A protein and the small-molecule ligand that binds it are described below.
Small molecule (SMILES): OC[C@H]1O[C@H](O[C@@H]2CO[C@H](CO)[C@@H](O)[C@@H]2O)[C@@H](O)[C@@H](O)[C@@H]1O

Sequence of chain 1.A:
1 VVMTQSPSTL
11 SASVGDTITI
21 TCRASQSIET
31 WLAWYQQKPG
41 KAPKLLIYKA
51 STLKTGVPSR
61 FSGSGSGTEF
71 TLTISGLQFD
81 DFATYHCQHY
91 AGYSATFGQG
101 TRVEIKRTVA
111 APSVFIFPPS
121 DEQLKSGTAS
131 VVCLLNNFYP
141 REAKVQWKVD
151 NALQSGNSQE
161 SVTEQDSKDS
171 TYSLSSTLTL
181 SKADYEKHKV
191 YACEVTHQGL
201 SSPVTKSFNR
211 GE

Sequence of chain 1.B:
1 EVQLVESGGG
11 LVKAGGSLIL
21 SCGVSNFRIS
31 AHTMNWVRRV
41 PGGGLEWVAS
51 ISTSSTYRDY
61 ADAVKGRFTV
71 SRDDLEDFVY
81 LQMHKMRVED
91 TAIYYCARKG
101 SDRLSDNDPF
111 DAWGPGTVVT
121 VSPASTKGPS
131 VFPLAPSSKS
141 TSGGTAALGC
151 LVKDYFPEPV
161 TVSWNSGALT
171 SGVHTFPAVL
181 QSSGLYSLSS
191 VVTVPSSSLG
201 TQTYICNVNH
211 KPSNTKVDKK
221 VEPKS

Binding-site contacts:
Ligand atom C1 contacts residue ALA31 of chain 1.B at 3.1 Å (hydrophobic).
Ligand atom O3 contacts residue HIS32 of chain 1.B at 4.3 Å.
Ligand atom C4 contacts residue ASN107 of chain 1.B at 4.2 Å.
Ligand atom O2 contacts residue LYS99 of chain 1.B at 3.4 Å.
Ligand atom O6 contacts residue GLY92 of chain 1.A at 3.1 Å (h-bond).
Ligand atom C6 contacts residue GLY92 of chain 1.A at 3.9 Å.
Ligand atom O2 contacts residue ALA31 of chain 1.B at 3.6 Å (h-bond).
Ligand atom C1 contacts residue HIS32 of chain 1.B at 4.3 Å.
Ligand atom O3 contacts residue MAN4 of chain 1.IA at 4.2 Å.
Ligand atom O3 contacts residue ASP108 of chain 1.B at 3.6 Å (salt-bridge).
Ligand atom C3 contacts residue LYS99 of chain 1.B at 4.3 Å.
Ligand atom C2 contacts residue MAN4 of chain 1.IA at 2.3 Å.
Ligand atom C3 contacts residue ASP108 of chain 1.B at 4.1 Å.
Ligand atom C1 contacts residue MAN4 of chain 1.IA at 2.1 Å.
Ligand atom C4 contacts residue ASP108 of chain 1.B at 3.6 Å.
Ligand atom C2 contacts residue ALA31 of chain 1.B at 3.5 Å (hydrophobic).
Ligand atom O3 contacts residue ALA31 of chain 1.B at 2.0 Å (h-bond).
Ligand atom C4 contacts residue MAN4 of chain 1.IA at 3.9 Å.
Ligand atom C3 contacts residue MAN4 of chain 1.IA at 3.0 Å.
Ligand atom O4 contacts residue ALA31 of chain 1.B at 3.8 Å.
Ligand atom O3 contacts residue GLY100 of chain 1.B at 3.5 Å.
Ligand atom O4 contacts residue ASN107 of chain 1.B at 2.9 Å (h-bond).
Ligand atom O2 contacts residue MAN4 of chain 1.IA at 3.7 Å.
Ligand atom C4 contacts residue ALA31 of chain 1.B at 3.8 Å (hydrophobic).
Ligand atom O3 contacts residue LYS99 of chain 1.B at 3.3 Å (salt-bridge).
Ligand atom O2 contacts residue HIS32 of chain 1.B at 3.2 Å.
Ligand atom C5 contacts residue MAN4 of chain 1.IA at 3.5 Å.
Ligand atom C6 contacts residue ASP106 of chain 1.B at 4.2 Å.
Ligand atom O2 contacts residue THR33 of chain 1.B at 3.5 Å (h-bond).
Ligand atom C5 contacts residue ASP106 of chain 1.B at 4.1 Å.
Ligand atom O2 contacts residue GLY100 of chain 1.B at 3.6 Å (h-bond).
Ligand atom C1 contacts residue ASP106 of chain 1.B at 4.3 Å.
Ligand atom O3 contacts residue SER105 of chain 1.B at 4.2 Å.
Ligand atom O4 contacts residue ASP106 of chain 1.B at 3.0 Å.
Ligand atom C2 contacts residue HIS32 of chain 1.B at 4.0 Å.
Ligand atom C4 contacts residue ASP106 of chain 1.B at 4.2 Å.
Ligand atom O4 contacts residue ASP108 of chain 1.B at 2.7 Å (salt-bridge).
Ligand atom O5 contacts residue ASP106 of chain 1.B at 4.2 Å.
Ligand atom C3 contacts residue ALA31 of chain 1.B at 3.4 Å (hydrophobic).
Ligand atom O5 contacts residue MAN4 of chain 1.IA at 3.4 Å (h-bond).